Sequence of chain 2.B:
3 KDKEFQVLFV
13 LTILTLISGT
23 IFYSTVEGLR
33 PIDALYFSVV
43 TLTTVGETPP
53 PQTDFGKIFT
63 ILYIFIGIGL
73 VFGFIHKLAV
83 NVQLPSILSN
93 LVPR

A small-molecule ligand and the protein it binds are described below.
Small molecule (SMILES): NCC(=O)O

Binding-site contacts:
Ligand atom C contacts residue THR55 of chain 2.B at 4.1 Å.
Ligand atom CA contacts residue THR55 of chain 2.B at 3.0 Å.
Ligand atom N contacts residue THR55 of chain 2.B at 3.8 Å.
Ligand atom OXT contacts residue THR55 of chain 2.B at 4.4 Å.
Ligand atom N contacts residue GLN54 of chain 2.B at 4.2 Å.